Sequence of chain 2.C:
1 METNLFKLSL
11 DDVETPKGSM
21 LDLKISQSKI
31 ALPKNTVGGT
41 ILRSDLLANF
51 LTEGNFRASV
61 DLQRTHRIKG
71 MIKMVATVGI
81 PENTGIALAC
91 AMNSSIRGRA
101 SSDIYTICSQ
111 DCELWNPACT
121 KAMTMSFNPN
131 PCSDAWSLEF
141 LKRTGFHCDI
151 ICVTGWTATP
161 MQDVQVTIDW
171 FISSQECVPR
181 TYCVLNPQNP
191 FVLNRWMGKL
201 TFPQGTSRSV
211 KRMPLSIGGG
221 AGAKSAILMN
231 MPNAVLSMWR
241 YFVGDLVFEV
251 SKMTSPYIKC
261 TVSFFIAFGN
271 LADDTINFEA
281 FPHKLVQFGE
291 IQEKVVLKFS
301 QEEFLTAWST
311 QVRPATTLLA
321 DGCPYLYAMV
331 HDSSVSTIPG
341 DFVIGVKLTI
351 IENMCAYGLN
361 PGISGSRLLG

Sequence of chain 41.C:
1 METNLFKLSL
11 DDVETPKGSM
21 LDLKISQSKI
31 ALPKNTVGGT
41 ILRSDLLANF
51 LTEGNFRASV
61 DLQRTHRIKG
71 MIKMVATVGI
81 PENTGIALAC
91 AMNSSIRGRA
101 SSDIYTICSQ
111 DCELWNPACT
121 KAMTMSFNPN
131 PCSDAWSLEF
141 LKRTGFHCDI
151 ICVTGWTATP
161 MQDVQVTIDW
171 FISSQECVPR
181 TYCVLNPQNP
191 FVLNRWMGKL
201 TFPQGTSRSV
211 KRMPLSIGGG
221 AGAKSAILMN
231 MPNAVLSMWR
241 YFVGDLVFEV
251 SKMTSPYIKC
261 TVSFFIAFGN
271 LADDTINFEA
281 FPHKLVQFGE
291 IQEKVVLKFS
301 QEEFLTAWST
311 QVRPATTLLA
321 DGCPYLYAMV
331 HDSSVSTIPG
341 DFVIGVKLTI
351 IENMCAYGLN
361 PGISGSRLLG

This protein binds this small molecule.
Small molecule (SMILES): Nc1ccn([C@@H]2O[C@H](CO[P](=O)(O)O[C@H]3[C@@H](O)[C@H](n4ccc(=O)[nH]c4=O)O[C@@H]3CO[P](=O)(O)O[C@H]3[C@@H](O)[C@H](n4ccc(N)nc4=O)O[C@@H]3CO[P](=O)(O)O[C@H]3[C@@H](O)[C@H](n4ccc(=O)[nH]c4=O)O[C@@H]3CO[P](=O)(O)O[C@H]3[C@@H](O)[C@H](n4cnc5c(=O)nc(N)[nH]c54)O[C@@H]3CO[P](=O)(O)O[C@H]3[C@@H](O)[C@H](n4cnc5c(N)ncnc54)O[C@@H]3CO)[C@@H](O)[C@H]2O)c(=O)n1

Binding-site contacts:
Ligand atom O4' contacts residue PRO190 of chain 41.C at 3.2 Å.
Ligand atom C1' contacts residue ARG180 of chain 41.C at 3.7 Å.
Ligand atom C5' contacts residue SER126 of chain 41.C at 3.9 Å.
Ligand atom OP2 contacts residue LYS7 of chain 2.C at 2.6 Å (salt-bridge).
Ligand atom C2 contacts residue ARG180 of chain 41.C at 3.6 Å.
Ligand atom O5' contacts residue LYS7 of chain 2.C at 3.4 Å (salt-bridge).
Ligand atom C5 contacts residue ILE350 of chain 41.C at 3.6 Å (hydrophobic).
Ligand atom O2' contacts residue ARG180 of chain 41.C at 3.9 Å.
Ligand atom OP1 contacts residue THR124 of chain 41.C at 4.0 Å.
Ligand atom OP1 contacts residue ASN4 of chain 2.C at 3.5 Å.
Ligand atom N3 contacts residue ARG180 of chain 41.C at 4.0 Å.
Ligand atom C2 contacts residue VAL192 of chain 41.C at 3.7 Å (hydrophobic).
Ligand atom C4' contacts residue MET1 of chain 2.C at 3.9 Å (hydrophobic).
Ligand atom P contacts residue THR3 of chain 2.C at 3.9 Å.
Ligand atom C5' contacts residue GLU2 of chain 2.C at 3.2 Å.
Ligand atom OP1 contacts residue THR124 of chain 41.C at 3.8 Å.
Ligand atom O3' contacts residue THR3 of chain 2.C at 3.8 Å.
Ligand atom OP1 contacts residue LYS7 of chain 2.C at 3.4 Å (salt-bridge).
Ligand atom OP1 contacts residue THR3 of chain 2.C at 2.9 Å (h-bond).
Ligand atom OP1 contacts residue SER126 of chain 41.C at 2.8 Å (h-bond).
Ligand atom C4' contacts residue THR124 of chain 41.C at 3.6 Å.
Ligand atom N3 contacts residue VAL192 of chain 41.C at 3.4 Å.
Ligand atom O4' contacts residue ARG180 of chain 41.C at 4.0 Å.
Ligand atom C4' contacts residue SER126 of chain 41.C at 3.4 Å.
Ligand atom N6 contacts residue ILE350 of chain 41.C at 4.0 Å.
Ligand atom O2' contacts residue MET125 of chain 41.C at 3.6 Å.
Ligand atom P contacts residue LYS7 of chain 2.C at 3.2 Å.
Ligand atom O2' contacts residue SER126 of chain 41.C at 3.6 Å (h-bond).
Ligand atom C1' contacts residue PRO190 of chain 41.C at 3.9 Å (hydrophobic).
Ligand atom N6 contacts residue THR349 of chain 41.C at 3.9 Å.
Ligand atom O2' contacts residue MET1 of chain 2.C at 3.2 Å (h-bond).
Ligand atom O3' contacts residue GLU2 of chain 2.C at 3.6 Å.
Ligand atom O3' contacts residue SER126 of chain 41.C at 3.3 Å.
Ligand atom N7 contacts residue ILE350 of chain 41.C at 3.8 Å.
Ligand atom C4' contacts residue GLU2 of chain 2.C at 3.5 Å.
Ligand atom C4 contacts residue VAL192 of chain 41.C at 3.9 Å (hydrophobic).
Ligand atom C5' contacts residue THR124 of chain 41.C at 3.5 Å.
Ligand atom C6 contacts residue ILE350 of chain 41.C at 3.8 Å (hydrophobic).
Ligand atom P contacts residue SER126 of chain 41.C at 3.7 Å.
Ligand atom O4' contacts residue MET1 of chain 2.C at 3.7 Å.